Sequence of chain 2.F:
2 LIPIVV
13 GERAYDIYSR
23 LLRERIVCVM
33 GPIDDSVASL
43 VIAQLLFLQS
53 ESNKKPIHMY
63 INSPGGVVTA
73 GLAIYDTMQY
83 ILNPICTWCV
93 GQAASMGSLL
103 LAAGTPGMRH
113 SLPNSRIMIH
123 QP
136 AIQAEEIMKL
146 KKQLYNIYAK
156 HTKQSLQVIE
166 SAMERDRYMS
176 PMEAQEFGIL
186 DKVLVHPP

Binding-site contacts:
Ligand atom C4 contacts residue TYR82 of chain 2.F at 3.8 Å (hydrophobic).
Ligand atom C9 contacts residue TYR62 of chain 2.G at 3.2 Å (hydrophobic).
Ligand atom C24 contacts residue TYR62 of chain 2.G at 3.5 Å (hydrophobic).
Ligand atom C1 contacts residue VAL92 of chain 2.G at 3.5 Å (hydrophobic).
Ligand atom C20 contacts residue SER52 of chain 2.F at 3.3 Å.
Ligand atom C8 contacts residue TYR62 of chain 2.G at 3.6 Å (hydrophobic).
Ligand atom C7 contacts residue TRP90 of chain 2.G at 3.5 Å (hydrophobic).
Ligand atom O1 contacts residue LEU48 of chain 2.F at 3.1 Å.
Ligand atom C20 contacts residue GLU26 of chain 2.G at 3.3 Å.
Ligand atom C3 contacts residue ILE44 of chain 2.F at 3.8 Å (hydrophobic).
Ligand atom C19 contacts residue SER52 of chain 2.F at 3.5 Å.
Ligand atom N1 contacts residue TYR62 of chain 2.G at 3.0 Å.
Ligand atom C1 contacts residue TYR62 of chain 2.G at 3.5 Å (hydrophobic).
Ligand atom CL1 contacts residue PHE49 of chain 2.F at 3.8 Å.
Ligand atom C23 contacts residue HIS60 of chain 2.G at 3.3 Å.
Ligand atom C8 contacts residue TRP90 of chain 2.G at 3.2 Å (hydrophobic).
Ligand atom N4 contacts residue GLU26 of chain 2.G at 2.6 Å (salt-bridge).
Ligand atom C14 contacts residue GLU26 of chain 2.G at 3.5 Å.
Ligand atom C19 contacts residue GLU26 of chain 2.G at 3.4 Å.
Ligand atom N5 contacts residue TYR62 of chain 2.G at 3.7 Å.
Ligand atom N2 contacts residue TYR62 of chain 2.G at 2.9 Å (h-bond).
Ligand atom C13 contacts residue TYR62 of chain 2.G at 3.8 Å (hydrophobic).
Ligand atom C3 contacts residue THR79 of chain 2.F at 3.4 Å.
Ligand atom C12 contacts residue TYR82 of chain 2.F at 3.7 Å (hydrophobic).
Ligand atom C7 contacts residue TYR82 of chain 2.F at 3.8 Å (hydrophobic).
Ligand atom C9 contacts residue HIS60 of chain 2.G at 3.5 Å.
Ligand atom C10 contacts residue TYR62 of chain 2.G at 3.0 Å (hydrophobic).
Ligand atom C22 contacts residue GLU26 of chain 2.G at 3.4 Å.
Ligand atom C17 contacts residue GLU26 of chain 2.G at 3.6 Å.
Ligand atom C15 contacts residue GLU26 of chain 2.G at 3.3 Å.
Ligand atom C21 contacts residue GLU26 of chain 2.G at 3.7 Å.
Ligand atom C17 contacts residue LEU23 of chain 2.G at 3.7 Å (hydrophobic).
Ligand atom C4 contacts residue LEU114 of chain 2.G at 3.7 Å (hydrophobic).
Ligand atom C18 contacts residue GLU26 of chain 2.G at 3.4 Å.
Ligand atom C5 contacts residue TYR82 of chain 2.F at 3.3 Å (hydrophobic).
Ligand atom CL1 contacts residue LEU23 of chain 2.G at 3.5 Å.
Ligand atom C12 contacts residue TYR62 of chain 2.G at 3.1 Å (hydrophobic).
Ligand atom C3 contacts residue LEU114 of chain 2.G at 3.6 Å (hydrophobic).
Ligand atom C11 contacts residue TYR62 of chain 2.G at 3.0 Å (hydrophobic).
Ligand atom N1 contacts residue VAL92 of chain 2.G at 3.2 Å.

A protein and the small-molecule ligand that binds it are described below.
Small molecule (SMILES): N#Cc1cccc(CN2CCC3=C(C2)C(=O)N(Cc2ccc(Cl)cc2)C2=NCCN23)c1

Sequence of chain 2.G:
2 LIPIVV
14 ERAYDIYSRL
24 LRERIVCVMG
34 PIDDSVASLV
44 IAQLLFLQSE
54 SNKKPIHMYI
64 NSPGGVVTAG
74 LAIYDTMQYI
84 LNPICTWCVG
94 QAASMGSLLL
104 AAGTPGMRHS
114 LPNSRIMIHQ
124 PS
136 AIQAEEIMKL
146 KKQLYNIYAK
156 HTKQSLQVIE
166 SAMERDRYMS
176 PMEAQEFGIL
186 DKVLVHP